A small-molecule ligand and the protein it binds are described below.
Small molecule (SMILES): CC(=O)N[C@@H]1[C@@H](O)[C@H](O)[C@@H](CO)O[C@H]1O

Sequence of chain 1.C:
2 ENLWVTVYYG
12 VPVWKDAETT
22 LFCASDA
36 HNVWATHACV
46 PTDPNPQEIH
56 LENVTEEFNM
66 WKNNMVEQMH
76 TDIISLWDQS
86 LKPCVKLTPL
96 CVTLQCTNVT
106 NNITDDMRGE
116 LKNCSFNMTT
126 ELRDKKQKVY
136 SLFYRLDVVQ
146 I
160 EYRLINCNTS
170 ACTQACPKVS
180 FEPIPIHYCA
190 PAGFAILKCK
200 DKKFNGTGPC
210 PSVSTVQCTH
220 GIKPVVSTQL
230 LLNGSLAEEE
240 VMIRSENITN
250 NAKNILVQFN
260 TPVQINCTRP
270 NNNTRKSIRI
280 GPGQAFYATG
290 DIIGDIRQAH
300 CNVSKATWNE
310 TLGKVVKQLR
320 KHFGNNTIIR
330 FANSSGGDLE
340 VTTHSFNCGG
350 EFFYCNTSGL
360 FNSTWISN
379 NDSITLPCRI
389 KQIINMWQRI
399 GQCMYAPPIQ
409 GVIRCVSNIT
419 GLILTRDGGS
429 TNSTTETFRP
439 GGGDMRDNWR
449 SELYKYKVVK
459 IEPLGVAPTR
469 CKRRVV

Binding-site contacts:
Ligand atom C4 contacts residue ASN103 of chain 1.C at 4.2 Å.
Ligand atom C1 contacts residue LYS117 of chain 1.C at 4.3 Å.
Ligand atom O5 contacts residue ASN103 of chain 1.C at 2.4 Å (h-bond).
Ligand atom O5 contacts residue LYS117 of chain 1.C at 4.0 Å.
Ligand atom C3 contacts residue ASN103 of chain 1.C at 3.8 Å.
Ligand atom C5 contacts residue ASN103 of chain 1.C at 3.7 Å.
Ligand atom N2 contacts residue ASN103 of chain 1.C at 2.9 Å (h-bond).
Ligand atom C8 contacts residue ASN103 of chain 1.C at 4.3 Å.
Ligand atom C1 contacts residue ASN103 of chain 1.C at 1.4 Å.
Ligand atom O7 contacts residue ASN103 of chain 1.C at 2.9 Å (h-bond).
Ligand atom C7 contacts residue ASN103 of chain 1.C at 3.1 Å.
Ligand atom C2 contacts residue ASN103 of chain 1.C at 2.5 Å.
Ligand atom O5 contacts residue GLY114 of chain 1.C at 4.3 Å.